Binding-site contacts:
Ligand atom CG contacts residue LYS132 of chain 1.C at 4.3 Å.
Ligand atom CB contacts residue LYS132 of chain 1.C at 4.2 Å.
Ligand atom CD1 contacts residue LYS132 of chain 1.C at 4.0 Å.
Ligand atom CG1 contacts residue LYS102 of chain 1.F at 4.3 Å.
Ligand atom SD contacts residue LYS102 of chain 1.F at 3.4 Å.
Ligand atom OD1 contacts residue ARG177 of chain 1.C at 2.5 Å (salt-bridge).
Ligand atom OE2 contacts residue LEU127 of chain 1.C at 4.2 Å.
Ligand atom SD contacts residue ILE101 of chain 1.F at 4.1 Å.
Ligand atom CG contacts residue ILE101 of chain 1.F at 3.9 Å (hydrophobic).
Ligand atom CE contacts residue LYS128 of chain 1.C at 3.2 Å.
Ligand atom CD contacts residue LYS132 of chain 1.C at 4.0 Å.
Ligand atom CA contacts residue LYS132 of chain 1.C at 4.3 Å.
Ligand atom CE contacts residue LYS102 of chain 1.F at 4.2 Å.
Ligand atom CG contacts residue ARG177 of chain 1.C at 3.6 Å.
Ligand atom N contacts residue ARG177 of chain 1.C at 4.1 Å.
Ligand atom OE1 contacts residue SER131 of chain 1.C at 4.4 Å.
Ligand atom CB contacts residue LYS132 of chain 1.C at 4.3 Å.
Ligand atom OE1 contacts residue LYS132 of chain 1.C at 3.2 Å (salt-bridge).
Ligand atom OD2 contacts residue ARG177 of chain 1.C at 4.1 Å.
Ligand atom OE2 contacts residue LYS132 of chain 1.C at 4.5 Å.
Ligand atom CD2 contacts residue ARG177 of chain 1.C at 4.5 Å.
Ligand atom CE contacts residue ILE101 of chain 1.F at 3.1 Å (hydrophobic).
Ligand atom CG1 contacts residue ILE101 of chain 1.F at 4.0 Å (hydrophobic).
Ligand atom CG contacts residue ARG177 of chain 1.C at 3.4 Å.
Ligand atom OE1 contacts residue ARG177 of chain 1.C at 4.1 Å.
Ligand atom CD1 contacts residue ARG177 of chain 1.C at 2.3 Å.
Ligand atom OE2 contacts residue SER131 of chain 1.C at 3.1 Å.
Ligand atom CB contacts residue ARG177 of chain 1.C at 3.8 Å.
Ligand atom CD contacts residue SER131 of chain 1.C at 4.1 Å.

A protein and the small-molecule ligand that binds it are described below.
Small molecule (SMILES): CC[C@H](C)[C@H](NC(=O)[C@H](CC(C)C)NC(=O)[C@H](CCC(=O)O)NC(=O)[C@@H](NC(=O)[C@@H](NC(=O)[C@H](CC(=O)O)NC(=O)[C@@H](N)CC(C)C)C(C)C)C(C)C)C(=O)N[C@@H](CCSC)C(=O)N[C@@H](C)C=O

Sequence of chain 1.C:
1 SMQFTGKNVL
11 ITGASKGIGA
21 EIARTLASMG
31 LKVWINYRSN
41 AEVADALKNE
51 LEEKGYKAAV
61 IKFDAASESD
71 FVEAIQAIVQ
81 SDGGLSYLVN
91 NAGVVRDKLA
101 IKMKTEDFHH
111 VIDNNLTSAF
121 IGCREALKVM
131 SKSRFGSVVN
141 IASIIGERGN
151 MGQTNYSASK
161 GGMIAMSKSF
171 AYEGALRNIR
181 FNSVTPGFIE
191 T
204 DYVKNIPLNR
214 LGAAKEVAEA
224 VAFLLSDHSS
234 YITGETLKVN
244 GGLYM

Sequence of chain 1.F:
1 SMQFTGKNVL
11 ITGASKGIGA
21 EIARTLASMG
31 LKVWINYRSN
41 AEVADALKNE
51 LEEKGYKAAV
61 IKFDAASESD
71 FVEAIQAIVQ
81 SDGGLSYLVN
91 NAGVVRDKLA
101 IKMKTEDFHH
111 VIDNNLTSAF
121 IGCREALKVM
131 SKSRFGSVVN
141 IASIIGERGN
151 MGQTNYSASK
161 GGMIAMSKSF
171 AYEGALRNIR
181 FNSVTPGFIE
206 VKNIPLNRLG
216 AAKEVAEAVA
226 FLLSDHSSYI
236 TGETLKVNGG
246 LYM